Sequence of chain 3.A:
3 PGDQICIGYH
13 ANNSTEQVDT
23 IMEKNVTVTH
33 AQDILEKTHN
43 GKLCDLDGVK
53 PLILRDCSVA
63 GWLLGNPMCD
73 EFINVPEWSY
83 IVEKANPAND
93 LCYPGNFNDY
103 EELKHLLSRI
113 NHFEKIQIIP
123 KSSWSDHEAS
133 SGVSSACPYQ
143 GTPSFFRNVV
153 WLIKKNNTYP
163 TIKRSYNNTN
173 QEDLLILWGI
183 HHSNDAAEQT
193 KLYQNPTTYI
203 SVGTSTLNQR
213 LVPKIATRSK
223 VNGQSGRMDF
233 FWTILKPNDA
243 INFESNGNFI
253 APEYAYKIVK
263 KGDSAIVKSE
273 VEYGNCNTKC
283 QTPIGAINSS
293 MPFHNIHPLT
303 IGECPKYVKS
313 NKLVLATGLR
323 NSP

The small molecule below binds the protein below.
Small molecule (SMILES): CC(=O)N[C@@H]1[C@@H](O)[C@H](O)[C@@H](CO)O[C@H]1O

Binding-site contacts:
Ligand atom O5 contacts residue ASN240 of chain 1.A at 3.2 Å (h-bond).
Ligand atom O6 contacts residue ASN169 of chain 1.A at 4.3 Å.
Ligand atom C5 contacts residue ASN240 of chain 1.A at 3.7 Å.
Ligand atom C5 contacts residue ASN169 of chain 1.A at 3.3 Å.
Ligand atom O5 contacts residue ASN169 of chain 1.A at 2.3 Å (h-bond).
Ligand atom C1 contacts residue ASN240 of chain 1.A at 4.3 Å.
Ligand atom O6 contacts residue SER221 of chain 3.A at 3.9 Å.
Ligand atom C3 contacts residue ASN169 of chain 1.A at 4.0 Å.
Ligand atom C4 contacts residue ASN169 of chain 1.A at 4.3 Å.
Ligand atom O6 contacts residue ALA242 of chain 1.A at 3.7 Å.
Ligand atom C6 contacts residue ASN240 of chain 1.A at 3.4 Å.
Ligand atom C6 contacts residue ASN169 of chain 1.A at 4.2 Å.
Ligand atom N2 contacts residue ASN169 of chain 1.A at 3.3 Å (h-bond).
Ligand atom C1 contacts residue ASN169 of chain 1.A at 1.5 Å.
Ligand atom C6 contacts residue ALA242 of chain 1.A at 4.2 Å (hydrophobic).
Ligand atom C2 contacts residue ASN169 of chain 1.A at 2.9 Å.
Ligand atom C4 contacts residue ASN240 of chain 1.A at 3.8 Å.

Sequence of chain 1.A:
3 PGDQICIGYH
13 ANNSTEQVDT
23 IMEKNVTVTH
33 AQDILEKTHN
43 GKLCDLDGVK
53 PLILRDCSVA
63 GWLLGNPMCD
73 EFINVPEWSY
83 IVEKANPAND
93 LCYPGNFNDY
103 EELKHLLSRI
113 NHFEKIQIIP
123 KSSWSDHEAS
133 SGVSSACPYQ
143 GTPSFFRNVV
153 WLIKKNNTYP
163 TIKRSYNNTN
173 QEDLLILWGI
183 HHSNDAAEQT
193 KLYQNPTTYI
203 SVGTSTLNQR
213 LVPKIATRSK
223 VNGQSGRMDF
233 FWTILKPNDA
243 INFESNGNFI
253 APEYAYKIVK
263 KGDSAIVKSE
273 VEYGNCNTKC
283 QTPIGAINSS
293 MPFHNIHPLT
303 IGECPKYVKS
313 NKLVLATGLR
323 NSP